Binding-site contacts:
Ligand atom C4 contacts residue ASN107 of chain 1.B at 4.2 Å.
Ligand atom C7 contacts residue ASN107 of chain 1.B at 3.1 Å.
Ligand atom N2 contacts residue ASN107 of chain 1.B at 2.7 Å (h-bond).
Ligand atom C2 contacts residue ASN107 of chain 1.B at 2.4 Å.
Ligand atom C8 contacts residue GLU110 of chain 1.B at 4.0 Å.
Ligand atom C1 contacts residue ASN107 of chain 1.B at 1.4 Å.
Ligand atom C8 contacts residue ASN107 of chain 1.B at 4.2 Å.
Ligand atom C2 contacts residue SER109 of chain 1.B at 4.0 Å.
Ligand atom O7 contacts residue SER109 of chain 1.B at 2.5 Å (h-bond).
Ligand atom O7 contacts residue ASN107 of chain 1.B at 3.1 Å (h-bond).
Ligand atom N2 contacts residue SER109 of chain 1.B at 4.2 Å.
Ligand atom C7 contacts residue SER109 of chain 1.B at 3.5 Å.
Ligand atom C5 contacts residue ASN107 of chain 1.B at 3.7 Å.
Ligand atom C3 contacts residue ASN107 of chain 1.B at 3.7 Å.
Ligand atom C7 contacts residue GLU110 of chain 1.B at 4.2 Å.
Ligand atom C1 contacts residue SER109 of chain 1.B at 4.0 Å.
Ligand atom O7 contacts residue GLU110 of chain 1.B at 3.9 Å.
Ligand atom O6 contacts residue ASN107 of chain 1.B at 4.1 Å.
Ligand atom O5 contacts residue ASN107 of chain 1.B at 2.4 Å (h-bond).

Sequence of chain 1.B:
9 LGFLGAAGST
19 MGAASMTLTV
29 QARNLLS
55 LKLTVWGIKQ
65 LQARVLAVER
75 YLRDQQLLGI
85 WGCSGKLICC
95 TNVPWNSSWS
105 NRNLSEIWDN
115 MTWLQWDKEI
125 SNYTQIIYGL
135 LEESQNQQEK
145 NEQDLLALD

This small molecule binds to this protein.
Small molecule (SMILES): CC(=O)N[C@@H]1[C@@H](O)[C@H](O)[C@@H](CO)O[C@H]1O